A protein and the small-molecule ligand that binds it are described below.
Small molecule (SMILES): CC(=O)N[C@@H]1[C@@H](O)[C@H](O)[C@@H](CO)O[C@H]1O

Sequence of chain 11.A:
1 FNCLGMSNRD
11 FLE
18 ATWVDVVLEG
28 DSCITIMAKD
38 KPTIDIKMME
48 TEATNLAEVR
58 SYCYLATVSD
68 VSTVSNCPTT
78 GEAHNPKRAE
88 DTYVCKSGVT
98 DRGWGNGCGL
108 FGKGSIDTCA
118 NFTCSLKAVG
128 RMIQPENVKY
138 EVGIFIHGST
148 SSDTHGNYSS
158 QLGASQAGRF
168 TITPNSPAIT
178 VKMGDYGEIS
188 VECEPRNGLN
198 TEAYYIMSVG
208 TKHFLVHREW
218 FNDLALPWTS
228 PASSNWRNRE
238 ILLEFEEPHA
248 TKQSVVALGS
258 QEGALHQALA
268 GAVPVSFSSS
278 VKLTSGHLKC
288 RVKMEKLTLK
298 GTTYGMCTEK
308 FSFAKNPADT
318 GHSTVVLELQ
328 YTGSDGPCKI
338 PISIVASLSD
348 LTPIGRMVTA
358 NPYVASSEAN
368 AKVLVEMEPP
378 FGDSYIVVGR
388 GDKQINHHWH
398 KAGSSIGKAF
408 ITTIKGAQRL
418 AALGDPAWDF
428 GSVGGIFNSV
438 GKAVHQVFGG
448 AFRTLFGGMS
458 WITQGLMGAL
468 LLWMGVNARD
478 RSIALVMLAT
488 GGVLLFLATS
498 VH

Binding-site contacts:
Ligand atom C8 contacts residue ASN118 of chain 11.A at 3.6 Å.
Ligand atom C1 contacts residue THR89 of chain 11.A at 4.2 Å.
Ligand atom O7 contacts residue ASN118 of chain 11.A at 4.3 Å.
Ligand atom C8 contacts residue SER66 of chain 11.A at 3.3 Å.
Ligand atom N2 contacts residue TYR90 of chain 11.A at 4.2 Å.
Ligand atom O5 contacts residue THR89 of chain 11.A at 4.5 Å.
Ligand atom C5 contacts residue THR89 of chain 11.A at 4.5 Å.
Ligand atom O5 contacts residue ASN118 of chain 11.A at 2.4 Å (h-bond).
Ligand atom N2 contacts residue ASN118 of chain 11.A at 2.9 Å (h-bond).
Ligand atom C1 contacts residue ASN118 of chain 11.A at 1.4 Å.
Ligand atom O6 contacts residue PHE119 of chain 11.A at 3.0 Å (h-bond).
Ligand atom C6 contacts residue THR120 of chain 11.A at 3.4 Å.
Ligand atom C5 contacts residue ASN118 of chain 11.A at 3.6 Å.
Ligand atom O6 contacts residue THR120 of chain 11.A at 3.1 Å (h-bond).
Ligand atom C2 contacts residue ASN118 of chain 11.A at 2.4 Å.
Ligand atom C1 contacts residue THR120 of chain 11.A at 4.4 Å.
Ligand atom N2 contacts residue ASP67 of chain 11.A at 4.5 Å.
Ligand atom O5 contacts residue THR120 of chain 11.A at 3.2 Å (h-bond).
Ligand atom C6 contacts residue PHE119 of chain 11.A at 4.2 Å (hydrophobic).
Ligand atom C7 contacts residue TYR90 of chain 11.A at 4.2 Å (hydrophobic).
Ligand atom C7 contacts residue ASN118 of chain 11.A at 3.4 Å.
Ligand atom O7 contacts residue ASP67 of chain 11.A at 2.8 Å (salt-bridge).
Ligand atom C4 contacts residue ASN118 of chain 11.A at 4.2 Å.
Ligand atom C5 contacts residue THR120 of chain 11.A at 4.0 Å.
Ligand atom O5 contacts residue PHE119 of chain 11.A at 4.1 Å.
Ligand atom O6 contacts residue THR89 of chain 11.A at 4.0 Å.
Ligand atom O7 contacts residue TYR90 of chain 11.A at 3.8 Å.
Ligand atom C7 contacts residue ASP67 of chain 11.A at 3.3 Å.
Ligand atom C8 contacts residue ASP67 of chain 11.A at 3.3 Å.
Ligand atom C3 contacts residue ASN118 of chain 11.A at 3.8 Å.